Sequence of chain 1.A:
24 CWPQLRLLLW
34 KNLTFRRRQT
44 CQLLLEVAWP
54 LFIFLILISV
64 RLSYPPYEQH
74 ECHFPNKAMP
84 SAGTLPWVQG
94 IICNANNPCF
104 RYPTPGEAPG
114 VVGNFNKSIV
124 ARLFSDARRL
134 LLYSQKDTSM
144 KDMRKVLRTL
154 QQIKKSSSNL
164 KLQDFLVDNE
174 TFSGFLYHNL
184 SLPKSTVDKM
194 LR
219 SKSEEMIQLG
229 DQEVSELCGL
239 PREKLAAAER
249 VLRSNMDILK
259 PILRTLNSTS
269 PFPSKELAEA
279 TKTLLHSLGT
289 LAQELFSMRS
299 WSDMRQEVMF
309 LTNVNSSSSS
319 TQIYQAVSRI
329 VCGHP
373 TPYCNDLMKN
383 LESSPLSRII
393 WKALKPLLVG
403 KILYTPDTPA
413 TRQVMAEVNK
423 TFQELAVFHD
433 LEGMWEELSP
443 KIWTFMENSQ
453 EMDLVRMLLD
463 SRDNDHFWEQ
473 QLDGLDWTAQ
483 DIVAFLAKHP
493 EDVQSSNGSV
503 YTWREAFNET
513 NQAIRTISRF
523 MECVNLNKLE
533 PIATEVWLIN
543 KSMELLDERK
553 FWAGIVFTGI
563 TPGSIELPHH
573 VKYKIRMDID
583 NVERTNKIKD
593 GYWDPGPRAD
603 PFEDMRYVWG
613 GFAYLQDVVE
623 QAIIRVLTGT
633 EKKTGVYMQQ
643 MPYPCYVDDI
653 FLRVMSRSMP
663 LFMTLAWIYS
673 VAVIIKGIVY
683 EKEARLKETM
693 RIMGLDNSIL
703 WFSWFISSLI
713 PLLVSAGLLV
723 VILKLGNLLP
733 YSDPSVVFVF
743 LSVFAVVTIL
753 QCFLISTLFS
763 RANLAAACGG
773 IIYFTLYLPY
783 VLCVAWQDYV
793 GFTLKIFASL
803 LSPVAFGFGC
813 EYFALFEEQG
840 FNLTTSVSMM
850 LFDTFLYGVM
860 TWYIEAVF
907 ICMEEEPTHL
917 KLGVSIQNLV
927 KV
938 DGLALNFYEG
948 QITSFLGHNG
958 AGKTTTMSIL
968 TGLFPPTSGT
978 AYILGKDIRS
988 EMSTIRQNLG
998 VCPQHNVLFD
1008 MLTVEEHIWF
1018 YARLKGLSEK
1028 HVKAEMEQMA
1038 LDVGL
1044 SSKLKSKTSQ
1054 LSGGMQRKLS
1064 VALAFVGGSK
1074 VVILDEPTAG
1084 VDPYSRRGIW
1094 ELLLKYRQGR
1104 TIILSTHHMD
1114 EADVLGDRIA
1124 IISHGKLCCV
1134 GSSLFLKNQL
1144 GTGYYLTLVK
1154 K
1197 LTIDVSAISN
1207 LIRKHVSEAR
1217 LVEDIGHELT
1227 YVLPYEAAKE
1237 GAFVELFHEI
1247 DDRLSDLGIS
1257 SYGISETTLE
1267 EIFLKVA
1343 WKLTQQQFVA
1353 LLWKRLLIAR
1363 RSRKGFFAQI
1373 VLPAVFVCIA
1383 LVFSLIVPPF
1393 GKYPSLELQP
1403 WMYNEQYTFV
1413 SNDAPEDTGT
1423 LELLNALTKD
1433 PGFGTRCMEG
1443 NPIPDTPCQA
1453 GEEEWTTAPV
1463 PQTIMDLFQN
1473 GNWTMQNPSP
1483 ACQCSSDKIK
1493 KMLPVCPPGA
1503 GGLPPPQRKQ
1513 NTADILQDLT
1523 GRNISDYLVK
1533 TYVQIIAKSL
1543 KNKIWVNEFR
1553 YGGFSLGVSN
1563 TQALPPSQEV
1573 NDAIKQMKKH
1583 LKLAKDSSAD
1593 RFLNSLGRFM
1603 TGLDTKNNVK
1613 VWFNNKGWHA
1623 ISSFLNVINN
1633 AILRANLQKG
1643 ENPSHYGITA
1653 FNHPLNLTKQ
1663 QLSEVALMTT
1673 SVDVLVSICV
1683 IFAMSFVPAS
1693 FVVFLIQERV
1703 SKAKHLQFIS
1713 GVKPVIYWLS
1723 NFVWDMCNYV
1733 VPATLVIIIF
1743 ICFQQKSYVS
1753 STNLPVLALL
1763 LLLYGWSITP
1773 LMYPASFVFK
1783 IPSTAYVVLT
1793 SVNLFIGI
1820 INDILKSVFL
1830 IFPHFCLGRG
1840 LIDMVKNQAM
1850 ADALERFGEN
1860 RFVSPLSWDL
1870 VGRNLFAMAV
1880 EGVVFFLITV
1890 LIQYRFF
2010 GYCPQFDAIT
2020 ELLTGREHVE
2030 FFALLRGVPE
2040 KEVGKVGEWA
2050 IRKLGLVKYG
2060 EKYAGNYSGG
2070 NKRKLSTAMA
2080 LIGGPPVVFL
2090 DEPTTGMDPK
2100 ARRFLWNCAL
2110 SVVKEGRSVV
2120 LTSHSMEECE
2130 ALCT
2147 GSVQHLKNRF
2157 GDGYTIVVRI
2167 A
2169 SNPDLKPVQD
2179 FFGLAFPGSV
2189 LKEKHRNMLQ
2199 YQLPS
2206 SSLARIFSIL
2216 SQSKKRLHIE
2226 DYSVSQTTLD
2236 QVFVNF

Binding-site contacts:
Ligand atom C6 contacts residue ASN421 of chain 1.A at 3.2 Å.
Ligand atom O5 contacts residue ASN421 of chain 1.A at 2.4 Å (h-bond).
Ligand atom C5 contacts residue ASN421 of chain 1.A at 3.1 Å.
Ligand atom N2 contacts residue ASN421 of chain 1.A at 3.7 Å.
Ligand atom C4 contacts residue GLN425 of chain 1.A at 4.0 Å.
Ligand atom C6 contacts residue LEU528 of chain 1.A at 3.5 Å (hydrophobic).
Ligand atom N2 contacts residue MET417 of chain 1.A at 4.5 Å.
Ligand atom C7 contacts residue ALA418 of chain 1.A at 4.0 Å (hydrophobic).
Ligand atom C8 contacts residue ALA418 of chain 1.A at 3.5 Å (hydrophobic).
Ligand atom C5 contacts residue ASN529 of chain 1.A at 4.3 Å.
Ligand atom C1 contacts residue ASN421 of chain 1.A at 1.4 Å.
Ligand atom C4 contacts residue ASN421 of chain 1.A at 3.5 Å.
Ligand atom O6 contacts residue ASN529 of chain 1.A at 4.0 Å.
Ligand atom O7 contacts residue ALA418 of chain 1.A at 4.3 Å.
Ligand atom C3 contacts residue ASN421 of chain 1.A at 3.7 Å.
Ligand atom O6 contacts residue LEU528 of chain 1.A at 3.1 Å (h-bond).
Ligand atom O6 contacts residue ASN421 of chain 1.A at 2.9 Å (h-bond).
Ligand atom O3 contacts residue GLN425 of chain 1.A at 4.0 Å.
Ligand atom O4 contacts residue GLN425 of chain 1.A at 4.0 Å.
Ligand atom C2 contacts residue ASN421 of chain 1.A at 2.7 Å.
Ligand atom C6 contacts residue ASN529 of chain 1.A at 3.2 Å.

This small molecule binds to this protein.
Small molecule (SMILES): CC(=O)N[C@@H]1[C@@H](O)[C@H](O)[C@@H](CO)O[C@H]1O